Binding-site contacts:
Ligand atom C3 contacts residue ASN54 of chain 1.A at 3.9 Å.
Ligand atom C5 contacts residue ASN36 of chain 1.A at 4.2 Å.
Ligand atom C5 contacts residue ASN54 of chain 1.A at 3.7 Å.
Ligand atom N2 contacts residue ASN37 of chain 1.A at 2.9 Å (h-bond).
Ligand atom C2 contacts residue ASN37 of chain 1.A at 3.9 Å.
Ligand atom C1 contacts residue ASN54 of chain 1.A at 1.5 Å.
Ligand atom C1 contacts residue GLU35 of chain 1.A at 3.4 Å.
Ligand atom C8 contacts residue ASN37 of chain 1.A at 3.4 Å.
Ligand atom C1 contacts residue ASN36 of chain 1.A at 4.5 Å.
Ligand atom N2 contacts residue ASN54 of chain 1.A at 3.0 Å (h-bond).
Ligand atom O6 contacts residue ASN36 of chain 1.A at 3.0 Å (h-bond).
Ligand atom N2 contacts residue GLU35 of chain 1.A at 3.9 Å.
Ligand atom C4 contacts residue ASN54 of chain 1.A at 4.2 Å.
Ligand atom C8 contacts residue ASN54 of chain 1.A at 4.1 Å.
Ligand atom C3 contacts residue GLU35 of chain 1.A at 4.1 Å.
Ligand atom O5 contacts residue GLU35 of chain 1.A at 4.0 Å.
Ligand atom C1 contacts residue ASN37 of chain 1.A at 3.8 Å.
Ligand atom C7 contacts residue ASN37 of chain 1.A at 3.6 Å.
Ligand atom O5 contacts residue ASN54 of chain 1.A at 2.4 Å (h-bond).
Ligand atom C5 contacts residue GLU35 of chain 1.A at 3.9 Å.
Ligand atom C2 contacts residue ASN54 of chain 1.A at 2.5 Å.
Ligand atom C6 contacts residue ASN36 of chain 1.A at 4.1 Å.
Ligand atom C2 contacts residue GLU35 of chain 1.A at 4.0 Å.
Ligand atom C7 contacts residue ASN54 of chain 1.A at 3.8 Å.

Sequence of chain 1.A:
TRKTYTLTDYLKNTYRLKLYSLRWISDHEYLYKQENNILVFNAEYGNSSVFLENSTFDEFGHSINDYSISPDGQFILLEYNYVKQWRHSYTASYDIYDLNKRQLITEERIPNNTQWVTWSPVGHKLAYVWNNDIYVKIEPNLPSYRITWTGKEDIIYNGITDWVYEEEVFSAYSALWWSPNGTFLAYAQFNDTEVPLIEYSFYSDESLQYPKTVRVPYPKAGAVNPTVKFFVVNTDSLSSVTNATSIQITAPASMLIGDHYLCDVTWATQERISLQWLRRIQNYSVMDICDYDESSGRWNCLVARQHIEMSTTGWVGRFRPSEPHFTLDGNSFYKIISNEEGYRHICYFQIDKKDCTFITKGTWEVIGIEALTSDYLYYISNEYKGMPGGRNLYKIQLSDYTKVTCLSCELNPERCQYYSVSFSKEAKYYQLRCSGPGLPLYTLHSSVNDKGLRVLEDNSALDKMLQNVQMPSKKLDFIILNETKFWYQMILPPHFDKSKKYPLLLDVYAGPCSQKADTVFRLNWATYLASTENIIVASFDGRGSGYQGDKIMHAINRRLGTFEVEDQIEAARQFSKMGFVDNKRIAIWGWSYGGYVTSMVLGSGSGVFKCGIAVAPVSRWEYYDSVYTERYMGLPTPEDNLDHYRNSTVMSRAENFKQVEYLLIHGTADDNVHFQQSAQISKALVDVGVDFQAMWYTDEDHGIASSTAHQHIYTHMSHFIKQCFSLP

A protein and the small-molecule ligand that binds it are described below.
Small molecule (SMILES): CC(=O)N[C@@H]1[C@@H](O)[C@H](O)[C@@H](CO)O[C@H]1O